Binding-site contacts:
Ligand atom C5 contacts residue ASN616 of chain 1.C at 3.8 Å.
Ligand atom O5 contacts residue ASN616 of chain 1.C at 2.5 Å (h-bond).
Ligand atom O7 contacts residue THR618 of chain 1.C at 4.4 Å.
Ligand atom C4 contacts residue ASN616 of chain 1.C at 4.3 Å.
Ligand atom C1 contacts residue ASN616 of chain 1.C at 1.5 Å.
Ligand atom C2 contacts residue ASN616 of chain 1.C at 2.5 Å.
Ligand atom C3 contacts residue ASN616 of chain 1.C at 3.8 Å.
Ligand atom N2 contacts residue ASN616 of chain 1.C at 2.8 Å (h-bond).
Ligand atom C7 contacts residue ASN616 of chain 1.C at 3.9 Å.
Ligand atom O5 contacts residue GLN644 of chain 1.C at 4.5 Å.

Sequence of chain 1.C:
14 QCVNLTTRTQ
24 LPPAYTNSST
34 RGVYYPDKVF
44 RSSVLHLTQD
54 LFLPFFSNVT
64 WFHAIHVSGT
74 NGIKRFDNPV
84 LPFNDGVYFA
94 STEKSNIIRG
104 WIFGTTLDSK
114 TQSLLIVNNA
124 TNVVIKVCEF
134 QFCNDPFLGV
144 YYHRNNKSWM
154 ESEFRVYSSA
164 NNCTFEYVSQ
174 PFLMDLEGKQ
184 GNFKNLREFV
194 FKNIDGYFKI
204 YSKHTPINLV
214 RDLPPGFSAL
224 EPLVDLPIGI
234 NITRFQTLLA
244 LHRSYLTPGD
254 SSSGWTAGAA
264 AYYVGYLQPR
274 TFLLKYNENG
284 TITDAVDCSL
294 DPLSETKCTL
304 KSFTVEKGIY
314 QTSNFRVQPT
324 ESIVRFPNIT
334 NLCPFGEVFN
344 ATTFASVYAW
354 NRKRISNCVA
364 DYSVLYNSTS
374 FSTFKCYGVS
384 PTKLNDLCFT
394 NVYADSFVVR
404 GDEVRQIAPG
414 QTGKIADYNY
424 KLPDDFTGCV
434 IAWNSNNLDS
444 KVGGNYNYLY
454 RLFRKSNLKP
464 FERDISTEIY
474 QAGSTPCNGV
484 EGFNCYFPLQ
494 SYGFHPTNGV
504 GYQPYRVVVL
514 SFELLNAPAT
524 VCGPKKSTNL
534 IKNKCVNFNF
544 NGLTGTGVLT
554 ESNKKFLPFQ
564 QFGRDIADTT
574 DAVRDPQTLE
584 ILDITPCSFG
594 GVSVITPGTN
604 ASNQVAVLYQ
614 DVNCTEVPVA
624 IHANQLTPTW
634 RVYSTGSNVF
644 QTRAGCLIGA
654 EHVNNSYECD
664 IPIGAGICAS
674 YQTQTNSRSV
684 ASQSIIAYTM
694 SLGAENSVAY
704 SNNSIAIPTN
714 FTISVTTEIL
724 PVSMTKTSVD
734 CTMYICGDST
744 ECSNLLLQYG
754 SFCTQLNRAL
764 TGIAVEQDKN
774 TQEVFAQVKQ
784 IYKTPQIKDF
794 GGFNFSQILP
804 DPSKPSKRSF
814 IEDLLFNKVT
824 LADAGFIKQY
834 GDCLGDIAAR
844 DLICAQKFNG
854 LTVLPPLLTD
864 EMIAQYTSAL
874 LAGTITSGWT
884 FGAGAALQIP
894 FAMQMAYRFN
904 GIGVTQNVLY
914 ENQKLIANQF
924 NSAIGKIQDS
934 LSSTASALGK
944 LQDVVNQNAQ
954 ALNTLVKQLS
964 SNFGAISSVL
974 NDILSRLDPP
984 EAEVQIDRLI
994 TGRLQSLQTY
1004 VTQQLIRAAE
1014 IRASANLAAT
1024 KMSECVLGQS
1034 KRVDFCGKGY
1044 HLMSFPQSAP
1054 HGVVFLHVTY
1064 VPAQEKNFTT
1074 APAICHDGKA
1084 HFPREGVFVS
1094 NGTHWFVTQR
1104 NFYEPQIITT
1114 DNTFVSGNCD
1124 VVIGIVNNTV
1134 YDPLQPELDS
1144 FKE

A protein and the small-molecule ligand that binds it are described below.
Small molecule (SMILES): CC(=O)N[C@@H]1[C@@H](O)[C@H](O)[C@@H](CO)O[C@H]1O